A small-molecule ligand and the protein it binds are described below.
Small molecule (SMILES): CC(C)(C)CC(=O)N[C@@H](C(=O)NO)c1ccc(-c2cc(F)c(F)c(F)c2)cc1

Binding-site contacts:
Ligand atom NAQ contacts residue ZN1 of chain 1.TA at 3.1 Å.
Ligand atom OAF contacts residue ASP296 of chain 1.E at 3.2 Å (salt-bridge).
Ligand atom CAS contacts residue GLY406 of chain 1.E at 3.7 Å.
Ligand atom CAV contacts residue ALA494 of chain 1.E at 3.8 Å (hydrophobic).
Ligand atom CAW contacts residue GLY406 of chain 1.E at 3.7 Å.
Ligand atom FAG contacts residue GLY307 of chain 1.E at 3.3 Å.
Ligand atom C contacts residue LEU404 of chain 1.E at 3.6 Å (hydrophobic).
Ligand atom OAF contacts residue CO31 of chain 1.RA at 2.9 Å (h-bond).
Ligand atom FAI contacts residue PHE500 of chain 1.E at 3.0 Å.
Ligand atom OAD contacts residue GLY406 of chain 1.E at 2.8 Å (h-bond).
Ligand atom OAF contacts residue ASP316 of chain 1.E at 3.7 Å.
Ligand atom CAV contacts residue LEU409 of chain 1.E at 3.6 Å (hydrophobic).
Ligand atom OAF contacts residue ZN1 of chain 1.SA at 2.0 Å.
Ligand atom CAK contacts residue GLY406 of chain 1.E at 3.6 Å.
Ligand atom CAO contacts residue ALA494 of chain 1.E at 3.7 Å (hydrophobic).
Ligand atom OAF contacts residue LYS291 of chain 1.E at 3.2 Å (salt-bridge).
Ligand atom CAY contacts residue GLY406 of chain 1.E at 3.3 Å.
Ligand atom CA contacts residue LEU404 of chain 1.E at 3.4 Å (hydrophobic).
Ligand atom O contacts residue ZN1 of chain 1.TA at 2.2 Å.
Ligand atom O contacts residue ASP296 of chain 1.E at 3.6 Å.
Ligand atom NAQ contacts residue CO31 of chain 1.RA at 3.0 Å (h-bond).
Ligand atom OAD contacts residue THR405 of chain 1.E at 3.4 Å.
Ligand atom FAG contacts residue MET309 of chain 1.E at 3.1 Å.
Ligand atom C contacts residue ZN1 of chain 1.TA at 3.0 Å.
Ligand atom CAM contacts residue THR405 of chain 1.E at 3.7 Å.
Ligand atom CAM contacts residue GLY406 of chain 1.E at 3.3 Å.
Ligand atom NAQ contacts residue ASP376 of chain 1.E at 3.5 Å (salt-bridge).
Ligand atom FAH contacts residue ALA494 of chain 1.E at 3.0 Å.
Ligand atom NAQ contacts residue LEU404 of chain 1.E at 2.8 Å (h-bond).
Ligand atom O contacts residue LYS303 of chain 1.E at 2.9 Å (salt-bridge).
Ligand atom OAF contacts residue ZN1 of chain 1.TA at 2.3 Å.
Ligand atom O contacts residue ASP376 of chain 1.E at 2.9 Å (salt-bridge).
Ligand atom OAF contacts residue ASP376 of chain 1.E at 3.1 Å (salt-bridge).
Ligand atom CA contacts residue GLY406 of chain 1.E at 3.7 Å.
Ligand atom CAJ contacts residue GLY406 of chain 1.E at 3.8 Å.
Ligand atom CAZ contacts residue LEU409 of chain 1.E at 3.5 Å (hydrophobic).
Ligand atom FAH contacts residue PHE500 of chain 1.E at 3.6 Å.
Ligand atom OAF contacts residue GLU378 of chain 1.E at 3.1 Å (salt-bridge).
Ligand atom C contacts residue ASP376 of chain 1.E at 3.4 Å.
Ligand atom NAQ contacts residue ZN1 of chain 1.SA at 3.2 Å.

Sequence of chain 1.E:
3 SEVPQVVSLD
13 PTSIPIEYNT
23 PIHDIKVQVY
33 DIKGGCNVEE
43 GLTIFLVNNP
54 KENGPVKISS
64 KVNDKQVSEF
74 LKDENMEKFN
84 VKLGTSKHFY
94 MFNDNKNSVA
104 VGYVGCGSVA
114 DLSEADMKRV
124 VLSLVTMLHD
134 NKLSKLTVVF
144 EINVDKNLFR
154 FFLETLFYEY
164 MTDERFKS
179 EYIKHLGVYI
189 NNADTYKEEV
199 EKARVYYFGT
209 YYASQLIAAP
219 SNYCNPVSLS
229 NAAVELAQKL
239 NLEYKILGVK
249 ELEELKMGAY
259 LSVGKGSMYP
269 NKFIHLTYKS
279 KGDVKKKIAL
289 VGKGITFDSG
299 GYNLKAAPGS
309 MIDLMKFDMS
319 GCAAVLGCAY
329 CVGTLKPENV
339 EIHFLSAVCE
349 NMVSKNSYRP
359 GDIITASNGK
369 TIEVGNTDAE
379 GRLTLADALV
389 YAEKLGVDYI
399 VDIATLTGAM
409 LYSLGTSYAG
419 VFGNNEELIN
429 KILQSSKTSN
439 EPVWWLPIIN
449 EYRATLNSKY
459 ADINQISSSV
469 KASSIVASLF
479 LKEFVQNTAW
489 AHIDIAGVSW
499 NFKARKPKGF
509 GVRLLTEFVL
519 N